The small molecule below binds the protein below.
Small molecule (SMILES): CC(=O)N(C)[C@H](C(=O)N1C[C@H](C)C[C@H]1C(=O)N(C)[C@@H]1C(=O)N[C@@H](CC(C)C)C(=O)N2C[C@H](C)C[C@H]2C(=O)N[C@@H](CC(C)C)C(=O)N(C)[C@@H](C(C)C)C(=O)N2C[C@H](C3CCCCC3)C[C@H]2C(=O)N(C)[C@H](CC(C)C)C(=O)NCC(=O)O[C@@H]1C)C(C)C

Binding-site contacts:
Ligand atom CD contacts residue PRO366 of chain 1.A at 3.5 Å (hydrophobic).
Ligand atom O contacts residue ARG155 of chain 1.A at 3.8 Å.
Ligand atom C contacts residue MET365 of chain 1.A at 4.0 Å (hydrophobic).
Ligand atom CA contacts residue ARG155 of chain 1.A at 3.7 Å.
Ligand atom CG contacts residue PRO366 of chain 1.A at 3.3 Å (hydrophobic).
Ligand atom CE contacts residue ARG249 of chain 1.A at 3.6 Å.
Ligand atom CA contacts residue GLY177 of chain 1.A at 3.5 Å.
Ligand atom C2 contacts residue TYR157 of chain 1.A at 3.6 Å (hydrophobic).
Ligand atom CB contacts residue GLY177 of chain 1.A at 3.5 Å.
Ligand atom CD1 contacts residue THR175 of chain 1.A at 3.8 Å.
Ligand atom CD2 contacts residue ARG155 of chain 1.A at 3.8 Å.
Ligand atom CG contacts residue HIS178 of chain 1.A at 3.8 Å.
Ligand atom O contacts residue MET367 of chain 1.A at 3.6 Å.
Ligand atom CD2 contacts residue PRO245 of chain 1.A at 3.9 Å (hydrophobic).
Ligand atom CN contacts residue MG1 of chain 1.K at 3.5 Å.
Ligand atom O contacts residue MET365 of chain 1.A at 3.4 Å.
Ligand atom N contacts residue GLY177 of chain 1.A at 2.8 Å (h-bond).
Ligand atom CH3 contacts residue ARG368 of chain 1.A at 3.8 Å.
Ligand atom CE contacts residue PRO366 of chain 1.A at 3.5 Å (hydrophobic).
Ligand atom CA contacts residue GLY177 of chain 1.A at 3.7 Å.
Ligand atom O contacts residue ARG368 of chain 1.A at 3.0 Å (salt-bridge).
Ligand atom CB contacts residue GLY177 of chain 1.A at 3.3 Å.
Ligand atom C contacts residue GLY177 of chain 1.A at 3.7 Å.
Ligand atom O contacts residue MET365 of chain 1.A at 3.6 Å.
Ligand atom C contacts residue ARG368 of chain 1.A at 4.0 Å.
Ligand atom C contacts residue ARG155 of chain 1.A at 3.9 Å.
Ligand atom CD1 contacts residue ARG179 of chain 1.A at 3.5 Å.
Ligand atom CD1 contacts residue HIS178 of chain 1.A at 3.8 Å.
Ligand atom CG1 contacts residue HIS178 of chain 1.A at 3.5 Å.
Ligand atom CN contacts residue ARG243 of chain 1.A at 3.8 Å.
Ligand atom CD contacts residue TYR157 of chain 1.A at 3.6 Å (hydrophobic).
Ligand atom C contacts residue MET365 of chain 1.A at 3.8 Å (hydrophobic).
Ligand atom O contacts residue ARG243 of chain 1.A at 2.6 Å (salt-bridge).
Ligand atom CG contacts residue GLY177 of chain 1.A at 3.5 Å.
Ligand atom O contacts residue ARG155 of chain 1.A at 3.5 Å (salt-bridge).
Ligand atom CD1 contacts residue GLY177 of chain 1.A at 3.5 Å.
Ligand atom CD2 contacts residue VAL363 of chain 1.A at 3.8 Å (hydrophobic).
Ligand atom C contacts residue ARG243 of chain 1.A at 3.7 Å.
Ligand atom O contacts residue GLY177 of chain 1.A at 3.9 Å.
Ligand atom CD1 contacts residue LEU180 of chain 1.A at 3.8 Å (hydrophobic).

Sequence of chain 1.A:
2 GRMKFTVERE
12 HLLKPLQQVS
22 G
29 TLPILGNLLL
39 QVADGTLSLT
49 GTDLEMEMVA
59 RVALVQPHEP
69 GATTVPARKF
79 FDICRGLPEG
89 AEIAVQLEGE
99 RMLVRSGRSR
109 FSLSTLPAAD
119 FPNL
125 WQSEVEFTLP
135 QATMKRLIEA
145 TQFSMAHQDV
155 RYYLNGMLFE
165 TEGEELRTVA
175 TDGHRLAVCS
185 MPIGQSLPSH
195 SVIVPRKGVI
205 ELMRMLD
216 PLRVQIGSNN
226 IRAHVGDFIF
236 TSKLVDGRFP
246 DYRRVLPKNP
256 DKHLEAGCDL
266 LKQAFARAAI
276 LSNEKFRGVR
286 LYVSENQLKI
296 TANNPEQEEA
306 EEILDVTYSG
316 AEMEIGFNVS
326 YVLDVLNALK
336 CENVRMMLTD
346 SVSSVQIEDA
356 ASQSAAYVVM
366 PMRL